A protein and the small-molecule ligand that binds it are described below.
Small molecule (SMILES): Nc1nc2c(ncn2[C@H]2O[C@@H](COP(=O)(O)O)[C@H](O)[C@@H]2O)c(=O)[nH]1

Binding-site contacts:
Ligand atom C6 contacts residue GLU41 of chain 1.A at 3.9 Å.
Ligand atom N2 contacts residue VAL24 of chain 1.A at 3.5 Å.
Ligand atom OP2 contacts residue SER258 of chain 1.A at 2.8 Å (h-bond).
Ligand atom O6 contacts residue ASN109 of chain 1.A at 3.2 Å (h-bond).
Ligand atom P contacts residue SER258 of chain 1.A at 3.3 Å.
Ligand atom O3' contacts residue U1 of chain 1.F at 1.6 Å.
Ligand atom C2 contacts residue LEU274 of chain 1.A at 3.5 Å (hydrophobic).
Ligand atom OP1 contacts residue TYR259 of chain 1.A at 3.8 Å.
Ligand atom OP1 contacts residue LYS121 of chain 1.A at 3.0 Å (salt-bridge).
Ligand atom O2' contacts residue 2PO1 of chain 1.E at 3.8 Å.
Ligand atom N2 contacts residue GLU41 of chain 1.A at 3.6 Å.
Ligand atom OP1 contacts residue M7G1 of chain 1.H at 2.4 Å (h-bond).
Ligand atom O5' contacts residue LYS121 of chain 1.A at 4.0 Å.
Ligand atom C2' contacts residue 2PO1 of chain 1.E at 3.7 Å.
Ligand atom C2' contacts residue U1 of chain 1.F at 4.0 Å.
Ligand atom O4' contacts residue TYR122 of chain 1.A at 3.8 Å.
Ligand atom C6 contacts residue ASN109 of chain 1.A at 3.7 Å.
Ligand atom O6 contacts residue GLU41 of chain 1.A at 3.9 Å.
Ligand atom C8 contacts residue TYR122 of chain 1.A at 3.4 Å (hydrophobic).
Ligand atom C8 contacts residue ASN109 of chain 1.A at 3.8 Å.
Ligand atom C3' contacts residue U1 of chain 1.F at 2.6 Å.
Ligand atom O2' contacts residue TYR122 of chain 1.A at 3.3 Å.
Ligand atom C5' contacts residue U1 of chain 1.F at 3.8 Å.
Ligand atom N7 contacts residue ASN109 of chain 1.A at 2.7 Å (h-bond).
Ligand atom C4' contacts residue U1 of chain 1.F at 3.3 Å.
Ligand atom O5' contacts residue M7G1 of chain 1.H at 2.7 Å (h-bond).
Ligand atom OP2 contacts residue M7G1 of chain 1.H at 2.6 Å (h-bond).
Ligand atom C5' contacts residue M7G1 of chain 1.H at 2.9 Å.
Ligand atom C5' contacts residue LYS191 of chain 1.A at 3.6 Å.
Ligand atom N2 contacts residue LEU274 of chain 1.A at 3.0 Å.
Ligand atom O6 contacts residue LYS107 of chain 1.A at 2.7 Å (salt-bridge).
Ligand atom C2 contacts residue GLU41 of chain 1.A at 3.8 Å.
Ligand atom OP2 contacts residue LYS121 of chain 1.A at 1.3 Å (salt-bridge).
Ligand atom P contacts residue M7G1 of chain 1.H at 1.6 Å.
Ligand atom N1 contacts residue GLU41 of chain 1.A at 3.0 Å (salt-bridge).
Ligand atom C6 contacts residue LYS107 of chain 1.A at 3.8 Å.
Ligand atom O5' contacts residue LYS191 of chain 1.A at 3.5 Å.
Ligand atom N3 contacts residue LEU274 of chain 1.A at 3.9 Å.
Ligand atom P contacts residue LYS121 of chain 1.A at 2.6 Å.
Ligand atom C5 contacts residue ASN109 of chain 1.A at 3.4 Å.

Sequence of chain 1.A:
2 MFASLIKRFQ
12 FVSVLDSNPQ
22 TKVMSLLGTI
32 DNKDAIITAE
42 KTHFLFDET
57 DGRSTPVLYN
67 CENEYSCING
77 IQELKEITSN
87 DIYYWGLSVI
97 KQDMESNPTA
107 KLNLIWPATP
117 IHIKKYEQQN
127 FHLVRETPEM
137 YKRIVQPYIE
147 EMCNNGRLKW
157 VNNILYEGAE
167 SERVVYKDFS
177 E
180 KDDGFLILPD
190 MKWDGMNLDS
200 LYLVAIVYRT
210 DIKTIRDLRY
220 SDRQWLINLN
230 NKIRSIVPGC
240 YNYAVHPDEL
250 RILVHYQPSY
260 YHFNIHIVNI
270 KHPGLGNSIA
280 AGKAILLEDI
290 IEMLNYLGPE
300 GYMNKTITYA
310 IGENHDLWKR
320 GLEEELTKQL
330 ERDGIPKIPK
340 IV